This small molecule binds to this protein.
Small molecule (SMILES): O=C(O)COP(=O)(O)O

Binding-site contacts:
Ligand atom O1 contacts residue GLY231 of chain 1.A at 3.9 Å.
Ligand atom O2 contacts residue HIS94 of chain 1.A at 3.1 Å (h-bond).
Ligand atom C1 contacts residue GLY231 of chain 1.A at 3.9 Å.
Ligand atom O2P contacts residue GLY232 of chain 1.A at 3.4 Å (h-bond).
Ligand atom O2P contacts residue GLY231 of chain 1.A at 3.1 Å (h-bond).
Ligand atom O3P contacts residue GLY209 of chain 1.A at 3.5 Å.
Ligand atom O2P contacts residue VAL211 of chain 1.A at 4.1 Å.
Ligand atom C1 contacts residue GLU164 of chain 1.A at 2.7 Å.
Ligand atom O4P contacts residue GLY170 of chain 1.A at 3.4 Å (h-bond).
Ligand atom O2 contacts residue GLU164 of chain 1.A at 2.7 Å (salt-bridge).
Ligand atom O1P contacts residue GLY231 of chain 1.A at 3.2 Å.
Ligand atom C2 contacts residue LEU229 of chain 1.A at 4.2 Å (hydrophobic).
Ligand atom O1 contacts residue ASN10 of chain 1.A at 3.3 Å (h-bond).
Ligand atom C2 contacts residue GLY231 of chain 1.A at 3.3 Å.
Ligand atom C2 contacts residue GLU164 of chain 1.A at 3.5 Å.
Ligand atom O2 contacts residue LYS12 of chain 1.A at 3.4 Å (salt-bridge).
Ligand atom O1 contacts residue GLU164 of chain 1.A at 2.9 Å (salt-bridge).
Ligand atom C2 contacts residue VAL230 of chain 1.A at 4.1 Å (hydrophobic).
Ligand atom O1 contacts residue LYS12 of chain 1.A at 3.4 Å.
Ligand atom C2 contacts residue LYS12 of chain 1.A at 3.9 Å.
Ligand atom C1 contacts residue LYS12 of chain 1.A at 3.4 Å.
Ligand atom O1 contacts residue LEU229 of chain 1.A at 4.0 Å.
Ligand atom O1P contacts residue GLY232 of chain 1.A at 4.1 Å.
Ligand atom O1P contacts residue LYS12 of chain 1.A at 3.3 Å (salt-bridge).
Ligand atom C1 contacts residue HIS94 of chain 1.A at 3.6 Å.
Ligand atom O1 contacts residue VAL230 of chain 1.A at 4.2 Å.
Ligand atom O1P contacts residue ILE169 of chain 1.A at 3.8 Å.
Ligand atom P contacts residue GLY232 of chain 1.A at 3.8 Å.
Ligand atom O3P contacts residue ILE169 of chain 1.A at 3.5 Å.
Ligand atom P contacts residue GLY170 of chain 1.A at 3.7 Å.
Ligand atom O3P contacts residue ALA168 of chain 1.A at 3.5 Å (h-bond).
Ligand atom O2P contacts residue SER210 of chain 1.A at 3.5 Å (h-bond).
Ligand atom O1 contacts residue HIS94 of chain 1.A at 3.3 Å (h-bond).
Ligand atom O3P contacts residue GLY170 of chain 1.A at 3.0 Å (h-bond).
Ligand atom O4P contacts residue GLY232 of chain 1.A at 3.3 Å (h-bond).
Ligand atom O3P contacts residue SER210 of chain 1.A at 2.5 Å (h-bond).
Ligand atom P contacts residue SER210 of chain 1.A at 3.6 Å.
Ligand atom O4P contacts residue GLY231 of chain 1.A at 4.1 Å.
Ligand atom O2 contacts residue ILE169 of chain 1.A at 3.5 Å.
Ligand atom P contacts residue GLY231 of chain 1.A at 3.8 Å.

Sequence of chain 1.A:
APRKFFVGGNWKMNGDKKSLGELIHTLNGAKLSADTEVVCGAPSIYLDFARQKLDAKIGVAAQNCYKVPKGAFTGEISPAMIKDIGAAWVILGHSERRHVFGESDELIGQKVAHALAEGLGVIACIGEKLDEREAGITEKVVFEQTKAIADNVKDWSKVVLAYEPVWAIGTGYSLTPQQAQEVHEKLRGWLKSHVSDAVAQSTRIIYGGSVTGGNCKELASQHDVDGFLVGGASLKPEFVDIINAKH